Sequence of chain 1.A:
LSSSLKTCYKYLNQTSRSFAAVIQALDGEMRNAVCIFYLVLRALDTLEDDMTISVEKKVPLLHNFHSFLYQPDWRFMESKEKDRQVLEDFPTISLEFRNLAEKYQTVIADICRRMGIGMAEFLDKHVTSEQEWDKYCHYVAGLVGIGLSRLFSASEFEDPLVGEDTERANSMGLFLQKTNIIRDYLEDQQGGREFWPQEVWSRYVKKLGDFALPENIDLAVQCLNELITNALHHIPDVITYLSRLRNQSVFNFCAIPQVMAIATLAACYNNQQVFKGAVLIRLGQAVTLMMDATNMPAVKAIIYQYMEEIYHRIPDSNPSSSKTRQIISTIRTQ

Binding-site contacts:
Ligand atom CAN contacts residue ASP70 of chain 1.A at 3.7 Å.
Ligand atom CAI contacts residue PHE44 of chain 1.A at 3.7 Å (hydrophobic).
Ligand atom CAK contacts residue VAL169 of chain 1.A at 3.5 Å (hydrophobic).
Ligand atom NBE contacts residue LEU173 of chain 1.A at 3.7 Å.
Ligand atom CBF contacts residue VAL165 of chain 1.A at 3.5 Å (hydrophobic).
Ligand atom CAG contacts residue PHE278 of chain 1.A at 3.5 Å (hydrophobic).
Ligand atom CAX contacts residue VAL169 of chain 1.A at 3.5 Å (hydrophobic).
Ligand atom OAC contacts residue VAL169 of chain 1.A at 3.8 Å.
Ligand atom CAN contacts residue LEU66 of chain 1.A at 3.7 Å (hydrophobic).
Ligand atom CAG contacts residue TYR63 of chain 1.A at 3.8 Å (hydrophobic).
Ligand atom CAJ contacts residue TYR63 of chain 1.A at 3.7 Å (hydrophobic).
Ligand atom CAG contacts residue ILE48 of chain 1.A at 3.7 Å (hydrophobic).
Ligand atom CAD contacts residue VAL169 of chain 1.A at 3.7 Å (hydrophobic).
Ligand atom CAP contacts residue ASP70 of chain 1.A at 3.3 Å.
Ligand atom CAI contacts residue TYR63 of chain 1.A at 3.8 Å (hydrophobic).
Ligand atom OAB contacts residue MET197 of chain 1.A at 3.6 Å.
Ligand atom CAF contacts residue TYR63 of chain 1.A at 3.7 Å (hydrophobic).
Ligand atom OAV contacts residue MET197 of chain 1.A at 2.9 Å.
Ligand atom OAB contacts residue GLN283 of chain 1.A at 2.7 Å (h-bond).
Ligand atom CAI contacts residue PHE278 of chain 1.A at 3.8 Å (hydrophobic).
Ligand atom CAF contacts residue VAL59 of chain 1.A at 3.7 Å (hydrophobic).
Ligand atom CAA contacts residue TYR266 of chain 1.A at 3.2 Å (hydrophobic).
Ligand atom CAE contacts residue VAL165 of chain 1.A at 3.8 Å (hydrophobic).
Ligand atom CAY contacts residue LEU173 of chain 1.A at 3.8 Å (hydrophobic).
Ligand atom OAC contacts residue VAL165 of chain 1.A at 2.7 Å (h-bond).
Ligand atom OAB contacts residue LEU201 of chain 1.A at 3.9 Å.
Ligand atom CAK contacts residue ALA166 of chain 1.A at 3.8 Å (hydrophobic).
Ligand atom OAB contacts residue CYS279 of chain 1.A at 3.3 Å (h-bond).
Ligand atom CAT contacts residue VAL165 of chain 1.A at 3.7 Å (hydrophobic).
Ligand atom CBA contacts residue CYS279 of chain 1.A at 3.8 Å (hydrophobic).
Ligand atom CAJ contacts residue VAL169 of chain 1.A at 3.6 Å (hydrophobic).
Ligand atom OAV contacts residue CYS279 of chain 1.A at 3.9 Å.
Ligand atom NBE contacts residue LEU201 of chain 1.A at 3.5 Å.
Ligand atom CAG contacts residue VAL59 of chain 1.A at 3.8 Å (hydrophobic).
Ligand atom CAA contacts residue CYS279 of chain 1.A at 3.8 Å (hydrophobic).
Ligand atom CAW contacts residue TYR63 of chain 1.A at 3.8 Å (hydrophobic).
Ligand atom CAY contacts residue LEU201 of chain 1.A at 3.4 Å (hydrophobic).
Ligand atom CAL contacts residue LEU201 of chain 1.A at 3.8 Å (hydrophobic).
Ligand atom CAH contacts residue TYR63 of chain 1.A at 3.7 Å (hydrophobic).
Ligand atom CAA contacts residue MET197 of chain 1.A at 3.7 Å (hydrophobic).

A small-molecule ligand and the protein it binds are described below.
Small molecule (SMILES): CO[C@H]1CN(c2ccc(C#C[C@@]3(O)CN4CCC3CC4)c(Cc3ccccc3)n2)C[C@H]1O